Sequence of chain 1.A:
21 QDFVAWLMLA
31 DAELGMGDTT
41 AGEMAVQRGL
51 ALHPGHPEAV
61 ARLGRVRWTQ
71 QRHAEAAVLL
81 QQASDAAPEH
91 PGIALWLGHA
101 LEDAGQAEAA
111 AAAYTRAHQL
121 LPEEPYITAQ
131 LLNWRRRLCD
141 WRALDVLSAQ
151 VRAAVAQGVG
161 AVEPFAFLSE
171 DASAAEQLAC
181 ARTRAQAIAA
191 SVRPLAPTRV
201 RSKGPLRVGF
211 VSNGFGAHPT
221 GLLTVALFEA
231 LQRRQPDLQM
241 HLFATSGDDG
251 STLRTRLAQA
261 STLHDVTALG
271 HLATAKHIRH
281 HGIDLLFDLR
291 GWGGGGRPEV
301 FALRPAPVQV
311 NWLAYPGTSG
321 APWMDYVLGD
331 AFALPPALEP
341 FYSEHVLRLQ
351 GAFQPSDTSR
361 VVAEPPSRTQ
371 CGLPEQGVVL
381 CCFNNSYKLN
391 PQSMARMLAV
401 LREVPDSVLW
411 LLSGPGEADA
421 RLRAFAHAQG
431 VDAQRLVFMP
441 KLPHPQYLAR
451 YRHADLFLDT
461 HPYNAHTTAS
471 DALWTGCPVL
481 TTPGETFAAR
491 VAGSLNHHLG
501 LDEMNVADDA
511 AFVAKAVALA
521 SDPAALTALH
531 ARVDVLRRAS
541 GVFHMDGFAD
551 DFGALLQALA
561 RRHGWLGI

The protein below binds the small molecule below.
Small molecule (SMILES): CC(=O)NC1[C@@H](S[P](=O)(O)O[P](=O)(O)OC[C@H]2O[C@@H](n3ccc(=O)[nH]c3=O)[C@H](O)[C@@H]2O)O[C@H](CO)[C@@H](O)[C@@H]1O

Binding-site contacts:
Ligand atom O4 contacts residue MET439 of chain 1.A at 3.2 Å.
Ligand atom O2 contacts residue HIS444 of chain 1.A at 3.6 Å.
Ligand atom PB contacts residue ASN385 of chain 1.A at 3.4 Å.
Ligand atom O4 contacts residue LYS441 of chain 1.A at 3.5 Å.
Ligand atom O4 contacts residue LEU412 of chain 1.A at 3.5 Å.
Ligand atom C2 contacts residue LEU442 of chain 1.A at 3.6 Å (hydrophobic).
Ligand atom O2 contacts residue TYR447 of chain 1.A at 3.7 Å.
Ligand atom O6' contacts residue ALA217 of chain 1.A at 3.6 Å.
Ligand atom O4' contacts residue HIS218 of chain 1.A at 3.0 Å (h-bond).
Ligand atom N3 contacts residue TYR447 of chain 1.A at 3.5 Å.
Ligand atom O2B contacts residue ASN385 of chain 1.A at 2.8 Å (h-bond).
Ligand atom O2B contacts residue TYR387 of chain 1.A at 2.5 Å (h-bond).
Ligand atom C2 contacts residue TYR447 of chain 1.A at 3.7 Å (hydrophobic).
Ligand atom O4 contacts residue PRO440 of chain 1.A at 3.7 Å.
Ligand atom PB contacts residue TYR387 of chain 1.A at 3.5 Å.
Ligand atom O2A contacts residue THR467 of chain 1.A at 3.0 Å.
Ligand atom O2' contacts residue TYR447 of chain 1.A at 3.2 Å.
Ligand atom N3 contacts residue LEU442 of chain 1.A at 2.7 Å (h-bond).
Ligand atom O4' contacts residue PRO219 of chain 1.A at 3.2 Å.
Ligand atom O1A contacts residue ASN385 of chain 1.A at 3.8 Å.
Ligand atom O3B contacts residue PRO219 of chain 1.A at 3.8 Å.
Ligand atom C8' contacts residue ARG137 of chain 1.A at 3.8 Å.
Ligand atom C8' contacts residue ASN385 of chain 1.A at 3.1 Å.
Ligand atom S1' contacts residue ASN385 of chain 1.A at 3.0 Å (h-bond).
Ligand atom O5B contacts residue PRO219 of chain 1.A at 3.4 Å.
Ligand atom C3B contacts residue THR467 of chain 1.A at 3.3 Å.
Ligand atom C8' contacts residue TYR387 of chain 1.A at 3.7 Å (hydrophobic).
Ligand atom O2 contacts residue LEU442 of chain 1.A at 3.6 Å (h-bond).
Ligand atom O2' contacts residue HIS444 of chain 1.A at 3.2 Å (h-bond).
Ligand atom O7' contacts residue ARG137 of chain 1.A at 3.5 Å (salt-bridge).
Ligand atom C4 contacts residue TYR447 of chain 1.A at 3.8 Å (hydrophobic).
Ligand atom O6' contacts residue HIS218 of chain 1.A at 3.8 Å.
Ligand atom O3B contacts residue LEU222 of chain 1.A at 3.0 Å.
Ligand atom C5 contacts residue LEU412 of chain 1.A at 3.5 Å (hydrophobic).
Ligand atom O2' contacts residue LEU222 of chain 1.A at 3.7 Å.
Ligand atom C4 contacts residue LEU442 of chain 1.A at 3.7 Å (hydrophobic).
Ligand atom O2' contacts residue ASP471 of chain 1.A at 3.0 Å (salt-bridge).
Ligand atom C2B contacts residue ASP471 of chain 1.A at 3.7 Å.
Ligand atom O4 contacts residue LEU442 of chain 1.A at 3.0 Å (h-bond).
Ligand atom C1' contacts residue ASN385 of chain 1.A at 3.0 Å.